Binding-site contacts:
Ligand atom C5' contacts residue PHE378 of chain 1.A at 3.9 Å (hydrophobic).
Ligand atom O5' contacts residue PHE378 of chain 1.A at 3.0 Å.
Ligand atom O3A contacts residue HIS350 of chain 1.A at 3.6 Å.
Ligand atom O1A contacts residue LYS374 of chain 1.A at 3.5 Å (salt-bridge).
Ligand atom PB contacts residue LYS374 of chain 1.A at 3.5 Å.
Ligand atom PG contacts residue HIS350 of chain 1.A at 3.5 Å.
Ligand atom C5 contacts residue PHE378 of chain 1.A at 3.6 Å (hydrophobic).
Ligand atom O2B contacts residue GLN324 of chain 1.A at 2.8 Å (h-bond).
Ligand atom C4 contacts residue PHE378 of chain 1.A at 3.6 Å (hydrophobic).
Ligand atom C4' contacts residue PHE378 of chain 1.A at 4.1 Å (hydrophobic).
Ligand atom PG contacts residue ARG370 of chain 1.A at 3.3 Å.
Ligand atom O1A contacts residue PHE378 of chain 1.A at 2.9 Å.
Ligand atom O2G contacts residue HIS350 of chain 1.A at 2.9 Å (h-bond).
Ligand atom PG contacts residue LYS374 of chain 1.A at 3.4 Å.
Ligand atom O3A contacts residue PHE378 of chain 1.A at 2.9 Å.
Ligand atom PB contacts residue GLN324 of chain 1.A at 3.8 Å.
Ligand atom O2G contacts residue LYS374 of chain 1.A at 4.1 Å.
Ligand atom O3G contacts residue ARG370 of chain 1.A at 2.8 Å (salt-bridge).
Ligand atom PB contacts residue PHE378 of chain 1.A at 4.2 Å.
Ligand atom PB contacts residue HIS350 of chain 1.A at 3.6 Å.
Ligand atom O2B contacts residue LYS374 of chain 1.A at 4.0 Å.
Ligand atom O3A contacts residue LYS374 of chain 1.A at 2.8 Å (salt-bridge).
Ligand atom N4 contacts residue PHE378 of chain 1.A at 3.7 Å.
Ligand atom O2B contacts residue PHE378 of chain 1.A at 4.2 Å.
Ligand atom C6 contacts residue PHE378 of chain 1.A at 3.9 Å (hydrophobic).
Ligand atom C2 contacts residue PHE378 of chain 1.A at 4.1 Å (hydrophobic).
Ligand atom O4' contacts residue PHE378 of chain 1.A at 3.2 Å.
Ligand atom PA contacts residue LYS374 of chain 1.A at 3.7 Å.
Ligand atom O1G contacts residue ARG370 of chain 1.A at 4.0 Å.
Ligand atom O3B contacts residue LYS374 of chain 1.A at 2.8 Å (salt-bridge).
Ligand atom O3B contacts residue HIS350 of chain 1.A at 3.6 Å.
Ligand atom PA contacts residue PHE378 of chain 1.A at 3.2 Å.
Ligand atom O2A contacts residue ARG298 of chain 1.A at 3.7 Å.
Ligand atom O3G contacts residue HIS350 of chain 1.A at 3.1 Å (h-bond).
Ligand atom O2B contacts residue HIS350 of chain 1.A at 2.9 Å.
Ligand atom O3G contacts residue LYS374 of chain 1.A at 2.6 Å (salt-bridge).
Ligand atom N1 contacts residue PHE378 of chain 1.A at 3.9 Å.
Ligand atom O2G contacts residue ASP348 of chain 1.A at 4.2 Å.
Ligand atom O2G contacts residue ARG370 of chain 1.A at 2.9 Å (salt-bridge).
Ligand atom O1B contacts residue GLN324 of chain 1.A at 3.8 Å.

This protein binds this small molecule.
Small molecule (SMILES): Nc1ccn([C@H]2C[C@H](O)[C@@H](CO[P](=O)(O)O[P](=O)(O)OP(=O)(O)O)O2)c(=O)n1

Sequence of chain 1.A:
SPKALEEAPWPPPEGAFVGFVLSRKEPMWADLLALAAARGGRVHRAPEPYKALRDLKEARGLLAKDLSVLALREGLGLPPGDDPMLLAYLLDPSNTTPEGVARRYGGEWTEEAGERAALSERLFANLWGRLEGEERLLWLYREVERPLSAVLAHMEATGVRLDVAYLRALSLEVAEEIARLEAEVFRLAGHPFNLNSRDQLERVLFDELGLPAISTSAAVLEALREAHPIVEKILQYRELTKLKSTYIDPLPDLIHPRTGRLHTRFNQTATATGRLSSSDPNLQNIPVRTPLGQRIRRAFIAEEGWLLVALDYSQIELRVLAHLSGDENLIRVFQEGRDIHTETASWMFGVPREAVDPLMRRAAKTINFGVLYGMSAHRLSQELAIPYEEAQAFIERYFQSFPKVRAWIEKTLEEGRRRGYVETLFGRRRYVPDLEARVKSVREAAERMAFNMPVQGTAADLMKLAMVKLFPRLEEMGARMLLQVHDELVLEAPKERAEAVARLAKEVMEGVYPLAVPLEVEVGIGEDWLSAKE